Sequence of chain 1.A:
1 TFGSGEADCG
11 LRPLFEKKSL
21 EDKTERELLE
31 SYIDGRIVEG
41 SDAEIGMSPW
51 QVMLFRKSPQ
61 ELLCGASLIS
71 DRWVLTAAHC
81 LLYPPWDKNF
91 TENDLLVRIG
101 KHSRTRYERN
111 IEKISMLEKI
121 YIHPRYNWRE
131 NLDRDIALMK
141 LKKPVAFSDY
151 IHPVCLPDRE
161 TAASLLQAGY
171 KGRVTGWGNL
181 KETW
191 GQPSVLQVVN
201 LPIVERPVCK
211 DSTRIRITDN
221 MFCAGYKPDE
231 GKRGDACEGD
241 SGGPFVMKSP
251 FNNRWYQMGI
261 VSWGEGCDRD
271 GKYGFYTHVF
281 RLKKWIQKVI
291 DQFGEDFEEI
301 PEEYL

Binding-site contacts:
Ligand atom C3' contacts residue CYS237 of chain 1.A at 3.6 Å (hydrophobic).
Ligand atom C4' contacts residue CYS237 of chain 1.A at 3.9 Å (hydrophobic).
Ligand atom C09 contacts residue SER262 of chain 1.A at 3.9 Å.
Ligand atom N1' contacts residue GLY266 of chain 1.A at 3.8 Å.
Ligand atom C5 contacts residue TRP263 of chain 1.A at 3.5 Å (hydrophobic).
Ligand atom C03 contacts residue HIS79 of chain 1.A at 3.6 Å.
Ligand atom C3' contacts residue VAL261 of chain 1.A at 3.9 Å (hydrophobic).
Ligand atom N3' contacts residue GLY274 of chain 1.A at 3.1 Å.
Ligand atom C6' contacts residue GLY266 of chain 1.A at 3.7 Å.
Ligand atom C1' contacts residue SER241 of chain 1.A at 3.7 Å.
Ligand atom N1' contacts residue ALA236 of chain 1.A at 3.9 Å.
Ligand atom N10 contacts residue SER262 of chain 1.A at 3.3 Å (h-bond).
Ligand atom C5B contacts residue ILE215 of chain 1.A at 3.6 Å (hydrophobic).
Ligand atom N2' contacts residue GLY266 of chain 1.A at 2.7 Å (h-bond).
Ligand atom C2 contacts residue TYR83 of chain 1.A at 3.6 Å (hydrophobic).
Ligand atom N2' contacts residue ASP235 of chain 1.A at 2.5 Å (salt-bridge).
Ligand atom C7' contacts residue CYS237 of chain 1.A at 3.7 Å (hydrophobic).
Ligand atom O3' contacts residue ALA236 of chain 1.A at 3.8 Å.
Ligand atom C4 contacts residue GLY264 of chain 1.A at 3.8 Å.
Ligand atom C4B contacts residue ILE215 of chain 1.A at 3.5 Å (hydrophobic).
Ligand atom O3' contacts residue GLY274 of chain 1.A at 3.2 Å.
Ligand atom C3B contacts residue TRP263 of chain 1.A at 3.6 Å (hydrophobic).
Ligand atom O3' contacts residue TYR276 of chain 1.A at 3.3 Å (h-bond).
Ligand atom C3B contacts residue ILE215 of chain 1.A at 4.0 Å (hydrophobic).
Ligand atom C01 contacts residue TRP263 of chain 1.A at 3.8 Å (hydrophobic).
Ligand atom C7' contacts residue ALA236 of chain 1.A at 4.0 Å (hydrophobic).
Ligand atom C01 contacts residue SER262 of chain 1.A at 3.7 Å.
Ligand atom O11 contacts residue TRP263 of chain 1.A at 2.8 Å.
Ligand atom O11 contacts residue GLY264 of chain 1.A at 2.7 Å (h-bond).
Ligand atom N1' contacts residue CYS237 of chain 1.A at 3.9 Å.
Ligand atom C6' contacts residue ASP235 of chain 1.A at 3.1 Å.
Ligand atom N10 contacts residue SER241 of chain 1.A at 3.6 Å (h-bond).
Ligand atom N1 contacts residue TRP263 of chain 1.A at 3.8 Å.
Ligand atom C4B contacts residue TRP263 of chain 1.A at 3.5 Å (hydrophobic).
Ligand atom C5 contacts residue GLY264 of chain 1.A at 3.5 Å.
Ligand atom C4' contacts residue GLU238 of chain 1.A at 3.1 Å.
Ligand atom O3' contacts residue ASP235 of chain 1.A at 2.9 Å (salt-bridge).
Ligand atom C2B contacts residue ASN131 of chain 1.A at 3.8 Å.
Ligand atom N3' contacts residue ASP235 of chain 1.A at 2.9 Å (salt-bridge).
Ligand atom C5' contacts residue GLY266 of chain 1.A at 3.2 Å.

A small-molecule ligand and the protein it binds are described below.
Small molecule (SMILES): NC(=NO)N1CCC(CNC(=O)[C@@H]2CC[C@H]3CN(S(=O)(=O)Cc4ccccc4)CC(=O)N32)CC1